Sequence of chain 1.B:
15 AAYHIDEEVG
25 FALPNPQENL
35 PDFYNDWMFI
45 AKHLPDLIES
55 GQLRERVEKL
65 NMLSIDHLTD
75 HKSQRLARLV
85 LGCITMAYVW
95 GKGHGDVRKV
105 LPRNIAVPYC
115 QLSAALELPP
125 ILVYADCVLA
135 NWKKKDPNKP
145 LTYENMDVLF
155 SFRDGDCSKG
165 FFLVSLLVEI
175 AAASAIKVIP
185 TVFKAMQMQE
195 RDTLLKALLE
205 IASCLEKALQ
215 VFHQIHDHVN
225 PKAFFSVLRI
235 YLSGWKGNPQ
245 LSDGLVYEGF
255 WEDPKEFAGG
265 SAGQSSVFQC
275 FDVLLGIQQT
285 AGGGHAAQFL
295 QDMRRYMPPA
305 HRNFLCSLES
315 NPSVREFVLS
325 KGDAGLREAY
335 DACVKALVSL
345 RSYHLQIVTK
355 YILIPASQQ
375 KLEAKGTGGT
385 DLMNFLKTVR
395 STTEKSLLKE

The protein below binds the small molecule below.
Small molecule (SMILES): N[C@@H](Cc1c[nH]c2ccccc12)C(=O)O

Binding-site contacts:
Ligand atom CZ2 contacts residue LEU57 of chain 1.B at 3.7 Å (hydrophobic).
Ligand atom CA contacts residue ASP100 of chain 1.B at 3.2 Å.
Ligand atom CZ2 contacts residue GLN56 of chain 1.B at 3.8 Å.
Ligand atom CE2 contacts residue GLY55 of chain 1.B at 3.1 Å.
Ligand atom CE2 contacts residue ARG58 of chain 1.B at 3.7 Å.
Ligand atom NE1 contacts residue ARG58 of chain 1.B at 3.7 Å.
Ligand atom C contacts residue ARG58 of chain 1.B at 3.8 Å.
Ligand atom CZ2 contacts residue GLY55 of chain 1.B at 2.8 Å.
Ligand atom NE1 contacts residue GLY55 of chain 1.B at 3.4 Å.
Ligand atom CE2 contacts residue GLN56 of chain 1.B at 3.9 Å.
Ligand atom CH2 contacts residue GLY55 of chain 1.B at 3.2 Å.
Ligand atom NE1 contacts residue LEU57 of chain 1.B at 3.3 Å (h-bond).
Ligand atom CZ3 contacts residue GLY55 of chain 1.B at 3.8 Å.
Ligand atom OXT contacts residue ARG58 of chain 1.B at 3.7 Å.
Ligand atom CD2 contacts residue ARG58 of chain 1.B at 3.8 Å.
Ligand atom CH2 contacts residue ARG58 of chain 1.B at 3.6 Å.
Ligand atom CG contacts residue LYS96 of chain 1.B at 4.0 Å.
Ligand atom OXT contacts residue ASP100 of chain 1.B at 3.5 Å (salt-bridge).
Ligand atom CA contacts residue ARG58 of chain 1.B at 3.5 Å.
Ligand atom OXT contacts residue LYS96 of chain 1.B at 2.8 Å (salt-bridge).
Ligand atom CE3 contacts residue ARG58 of chain 1.B at 4.1 Å.
Ligand atom NE1 contacts residue GLN56 of chain 1.B at 3.7 Å.
Ligand atom O contacts residue ASP100 of chain 1.B at 3.1 Å.
Ligand atom C contacts residue ASP100 of chain 1.B at 3.3 Å.
Ligand atom CE3 contacts residue GLY55 of chain 1.B at 4.0 Å.
Ligand atom CD1 contacts residue ILE52 of chain 1.B at 3.8 Å (hydrophobic).
Ligand atom OXT contacts residue GLY95 of chain 1.B at 3.5 Å.
Ligand atom CZ2 contacts residue ARG58 of chain 1.B at 3.3 Å.
Ligand atom CE2 contacts residue LEU57 of chain 1.B at 3.8 Å (hydrophobic).
Ligand atom OXT contacts residue TRP94 of chain 1.B at 3.5 Å (h-bond).
Ligand atom CD1 contacts residue GLY55 of chain 1.B at 3.6 Å.
Ligand atom N contacts residue ASP100 of chain 1.B at 3.1 Å (salt-bridge).
Ligand atom C contacts residue LYS96 of chain 1.B at 3.5 Å.
Ligand atom CG contacts residue GLY55 of chain 1.B at 3.9 Å.
Ligand atom OXT contacts residue GLY97 of chain 1.B at 3.7 Å.
Ligand atom CD2 contacts residue GLY55 of chain 1.B at 3.7 Å.
Ligand atom O contacts residue LYS96 of chain 1.B at 4.1 Å.
Ligand atom CZ2 contacts residue GLU59 of chain 1.B at 4.0 Å.
Ligand atom CA contacts residue LYS96 of chain 1.B at 4.0 Å.
Ligand atom CB contacts residue LYS96 of chain 1.B at 3.4 Å.